Sequence of chain 1.A:
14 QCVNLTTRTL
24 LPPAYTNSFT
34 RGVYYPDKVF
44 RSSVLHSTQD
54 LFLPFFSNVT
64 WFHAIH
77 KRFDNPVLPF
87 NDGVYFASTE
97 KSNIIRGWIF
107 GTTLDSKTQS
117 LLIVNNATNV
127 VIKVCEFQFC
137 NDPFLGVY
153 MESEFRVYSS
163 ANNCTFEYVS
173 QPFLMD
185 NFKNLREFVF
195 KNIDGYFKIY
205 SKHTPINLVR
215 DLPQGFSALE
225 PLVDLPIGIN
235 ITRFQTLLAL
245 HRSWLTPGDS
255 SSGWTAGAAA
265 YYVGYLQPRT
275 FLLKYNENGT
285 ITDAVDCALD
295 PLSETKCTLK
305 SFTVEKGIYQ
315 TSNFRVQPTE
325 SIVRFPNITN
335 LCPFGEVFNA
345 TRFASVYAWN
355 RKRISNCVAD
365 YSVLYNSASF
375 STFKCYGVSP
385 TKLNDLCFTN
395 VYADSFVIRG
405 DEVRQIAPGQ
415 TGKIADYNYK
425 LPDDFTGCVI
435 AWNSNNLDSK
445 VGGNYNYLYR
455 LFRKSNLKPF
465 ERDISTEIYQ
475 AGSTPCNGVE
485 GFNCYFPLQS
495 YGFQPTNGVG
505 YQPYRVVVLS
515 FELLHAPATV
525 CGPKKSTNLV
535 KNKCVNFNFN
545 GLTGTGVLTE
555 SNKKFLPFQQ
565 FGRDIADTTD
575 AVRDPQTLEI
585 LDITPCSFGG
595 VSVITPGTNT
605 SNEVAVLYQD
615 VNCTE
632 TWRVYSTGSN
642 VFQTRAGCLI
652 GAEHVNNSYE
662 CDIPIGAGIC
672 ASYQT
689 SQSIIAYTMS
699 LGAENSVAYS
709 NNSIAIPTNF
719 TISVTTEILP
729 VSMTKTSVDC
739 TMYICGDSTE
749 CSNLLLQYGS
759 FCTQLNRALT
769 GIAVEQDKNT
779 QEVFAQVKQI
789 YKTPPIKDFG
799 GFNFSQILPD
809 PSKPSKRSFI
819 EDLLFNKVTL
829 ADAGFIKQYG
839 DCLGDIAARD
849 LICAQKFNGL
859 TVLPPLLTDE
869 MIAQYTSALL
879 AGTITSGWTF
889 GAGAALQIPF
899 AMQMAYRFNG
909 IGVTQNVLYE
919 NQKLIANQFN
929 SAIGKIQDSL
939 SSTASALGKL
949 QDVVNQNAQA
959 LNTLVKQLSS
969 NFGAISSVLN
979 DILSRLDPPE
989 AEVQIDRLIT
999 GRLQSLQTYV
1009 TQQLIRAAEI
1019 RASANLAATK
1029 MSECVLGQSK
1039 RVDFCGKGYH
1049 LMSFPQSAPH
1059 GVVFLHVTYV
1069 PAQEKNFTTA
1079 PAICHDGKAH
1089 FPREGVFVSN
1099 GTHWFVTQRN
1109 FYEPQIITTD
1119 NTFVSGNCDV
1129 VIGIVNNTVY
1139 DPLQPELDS

This protein binds this small molecule.
Small molecule (SMILES): CC(=O)N[C@H]1[C@H](O[C@H]2[C@H](O)[C@@H](NC(C)=O)CO[C@@H]2CO)O[C@H](CO)[C@@H](O)[C@@H]1O

Binding-site contacts:
Ligand atom C4 contacts residue ASN1134 of chain 1.A at 4.2 Å.
Ligand atom C5 contacts residue ASN1134 of chain 1.A at 3.6 Å.
Ligand atom C3 contacts residue ASN1134 of chain 1.A at 3.8 Å.
Ligand atom C2 contacts residue ASN1134 of chain 1.A at 2.5 Å.
Ligand atom C1 contacts residue ASN1134 of chain 1.A at 1.4 Å.
Ligand atom O5 contacts residue ASN1134 of chain 1.A at 2.4 Å (h-bond).
Ligand atom N2 contacts residue ASN1134 of chain 1.A at 2.9 Å (h-bond).
Ligand atom O7 contacts residue ASN1134 of chain 1.A at 4.1 Å.
Ligand atom C7 contacts residue ASN1134 of chain 1.A at 3.7 Å.